Sequence of chain 1.C:
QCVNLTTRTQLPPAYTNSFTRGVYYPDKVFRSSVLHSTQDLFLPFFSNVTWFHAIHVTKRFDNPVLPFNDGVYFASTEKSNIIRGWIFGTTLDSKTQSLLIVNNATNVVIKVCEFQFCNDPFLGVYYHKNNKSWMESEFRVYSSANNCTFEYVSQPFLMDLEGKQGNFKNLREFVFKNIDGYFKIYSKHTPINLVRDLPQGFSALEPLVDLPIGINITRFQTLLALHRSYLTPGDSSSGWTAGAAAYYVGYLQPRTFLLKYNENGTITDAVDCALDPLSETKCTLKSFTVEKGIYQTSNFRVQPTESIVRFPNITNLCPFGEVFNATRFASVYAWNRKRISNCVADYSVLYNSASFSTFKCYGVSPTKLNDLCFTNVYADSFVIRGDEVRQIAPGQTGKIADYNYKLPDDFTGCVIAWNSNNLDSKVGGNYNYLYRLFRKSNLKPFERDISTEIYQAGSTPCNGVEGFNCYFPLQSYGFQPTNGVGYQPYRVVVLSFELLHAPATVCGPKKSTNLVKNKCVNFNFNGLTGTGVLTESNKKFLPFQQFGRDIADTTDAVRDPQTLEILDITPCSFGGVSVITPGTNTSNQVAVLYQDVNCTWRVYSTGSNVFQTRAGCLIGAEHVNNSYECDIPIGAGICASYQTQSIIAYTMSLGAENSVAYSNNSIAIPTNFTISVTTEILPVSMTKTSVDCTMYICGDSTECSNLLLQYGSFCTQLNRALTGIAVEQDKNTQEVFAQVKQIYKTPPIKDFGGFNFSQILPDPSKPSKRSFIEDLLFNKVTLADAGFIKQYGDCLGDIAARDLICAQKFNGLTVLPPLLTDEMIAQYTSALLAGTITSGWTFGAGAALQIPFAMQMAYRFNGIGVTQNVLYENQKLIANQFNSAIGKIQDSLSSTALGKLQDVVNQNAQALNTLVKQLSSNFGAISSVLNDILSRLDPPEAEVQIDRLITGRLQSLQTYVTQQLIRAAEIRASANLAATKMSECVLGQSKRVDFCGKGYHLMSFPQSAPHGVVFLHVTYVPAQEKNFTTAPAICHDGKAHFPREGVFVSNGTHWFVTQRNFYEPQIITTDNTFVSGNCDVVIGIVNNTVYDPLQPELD

A small-molecule ligand and the protein it binds are described below.
Small molecule (SMILES): CC(=O)N[C@@H]1[C@@H](O)[C@H](O)[C@@H](CO)O[C@H]1O

Sequence of chain 1.A:
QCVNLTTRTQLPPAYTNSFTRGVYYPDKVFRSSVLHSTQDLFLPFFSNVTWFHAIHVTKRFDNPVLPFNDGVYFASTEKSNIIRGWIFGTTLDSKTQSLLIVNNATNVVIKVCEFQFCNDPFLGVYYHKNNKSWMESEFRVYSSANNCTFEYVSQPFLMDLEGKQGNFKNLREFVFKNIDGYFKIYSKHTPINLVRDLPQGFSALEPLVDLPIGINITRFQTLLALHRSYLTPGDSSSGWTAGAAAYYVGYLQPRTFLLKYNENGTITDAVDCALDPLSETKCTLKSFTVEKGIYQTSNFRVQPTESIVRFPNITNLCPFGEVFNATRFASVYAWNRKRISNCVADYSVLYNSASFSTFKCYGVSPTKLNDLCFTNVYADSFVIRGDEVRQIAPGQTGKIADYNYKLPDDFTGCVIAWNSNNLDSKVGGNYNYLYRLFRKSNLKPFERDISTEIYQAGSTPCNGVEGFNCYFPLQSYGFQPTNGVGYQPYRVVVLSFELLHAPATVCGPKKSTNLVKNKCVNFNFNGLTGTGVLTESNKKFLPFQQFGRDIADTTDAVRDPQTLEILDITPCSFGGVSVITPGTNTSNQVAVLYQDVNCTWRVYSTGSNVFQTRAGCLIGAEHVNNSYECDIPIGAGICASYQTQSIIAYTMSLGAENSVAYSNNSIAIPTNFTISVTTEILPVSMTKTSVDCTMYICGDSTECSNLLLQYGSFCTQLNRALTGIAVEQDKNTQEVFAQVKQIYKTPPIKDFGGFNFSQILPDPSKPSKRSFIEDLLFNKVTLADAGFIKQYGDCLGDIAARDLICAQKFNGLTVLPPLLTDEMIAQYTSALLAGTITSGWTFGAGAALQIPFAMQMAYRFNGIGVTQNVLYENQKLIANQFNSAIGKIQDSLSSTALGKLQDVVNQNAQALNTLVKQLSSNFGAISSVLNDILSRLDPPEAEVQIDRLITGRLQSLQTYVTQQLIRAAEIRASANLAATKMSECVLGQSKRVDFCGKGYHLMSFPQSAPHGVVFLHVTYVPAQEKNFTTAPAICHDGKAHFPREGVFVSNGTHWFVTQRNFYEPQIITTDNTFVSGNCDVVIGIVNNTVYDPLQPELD

Binding-site contacts:
Ligand atom C8 contacts residue LYS462 of chain 1.C at 3.7 Å.
Ligand atom C8 contacts residue ASN460 of chain 1.C at 4.0 Å.
Ligand atom C1 contacts residue ASN234 of chain 1.A at 1.4 Å.
Ligand atom O7 contacts residue SER459 of chain 1.C at 3.2 Å (h-bond).
Ligand atom C4 contacts residue ASN234 of chain 1.A at 4.2 Å.
Ligand atom O5 contacts residue THR108 of chain 1.A at 4.1 Å.
Ligand atom C7 contacts residue ASN234 of chain 1.A at 4.1 Å.
Ligand atom C3 contacts residue ASN234 of chain 1.A at 3.7 Å.
Ligand atom N2 contacts residue ASN234 of chain 1.A at 2.8 Å (h-bond).
Ligand atom C5 contacts residue ASN234 of chain 1.A at 3.6 Å.
Ligand atom O5 contacts residue THR236 of chain 1.A at 4.5 Å.
Ligand atom O7 contacts residue ARG457 of chain 1.C at 3.8 Å.
Ligand atom C7 contacts residue SER459 of chain 1.C at 4.4 Å.
Ligand atom O7 contacts residue ASN460 of chain 1.C at 4.2 Å.
Ligand atom C2 contacts residue ASN234 of chain 1.A at 2.4 Å.
Ligand atom O3 contacts residue SER459 of chain 1.C at 3.5 Å (h-bond).
Ligand atom C1 contacts residue THR236 of chain 1.A at 4.5 Å.
Ligand atom O5 contacts residue ASN234 of chain 1.A at 2.4 Å (h-bond).